A protein and the small-molecule ligand that binds it are described below.
Small molecule (SMILES): Nc1nc(=O)c2ncn([C@@H]3O[C@H](CO[P](=O)(O)O[C@H]4[C@@H](O)[C@H](n5cnc6c(N)ncnc65)O[C@@H]4CO)[C@@H](O[P](=O)(O)OC[C@H]4O[C@@H](n5cnc6c(N)ncnc65)[C@H](O)[C@@H]4O[P](=O)(O)OC[C@H]4O[C@@H](n5cnc6c(=O)nc(N)[nH]c65)[C@H](O)[C@@H]4O[P](=O)(O)OC[C@@H]4C[C@@H](O)[C@H](n5cnc6c(=O)nc(N)[nH]c65)O4)[C@H]3O)c2[nH]1

Sequence of chain 1.A:
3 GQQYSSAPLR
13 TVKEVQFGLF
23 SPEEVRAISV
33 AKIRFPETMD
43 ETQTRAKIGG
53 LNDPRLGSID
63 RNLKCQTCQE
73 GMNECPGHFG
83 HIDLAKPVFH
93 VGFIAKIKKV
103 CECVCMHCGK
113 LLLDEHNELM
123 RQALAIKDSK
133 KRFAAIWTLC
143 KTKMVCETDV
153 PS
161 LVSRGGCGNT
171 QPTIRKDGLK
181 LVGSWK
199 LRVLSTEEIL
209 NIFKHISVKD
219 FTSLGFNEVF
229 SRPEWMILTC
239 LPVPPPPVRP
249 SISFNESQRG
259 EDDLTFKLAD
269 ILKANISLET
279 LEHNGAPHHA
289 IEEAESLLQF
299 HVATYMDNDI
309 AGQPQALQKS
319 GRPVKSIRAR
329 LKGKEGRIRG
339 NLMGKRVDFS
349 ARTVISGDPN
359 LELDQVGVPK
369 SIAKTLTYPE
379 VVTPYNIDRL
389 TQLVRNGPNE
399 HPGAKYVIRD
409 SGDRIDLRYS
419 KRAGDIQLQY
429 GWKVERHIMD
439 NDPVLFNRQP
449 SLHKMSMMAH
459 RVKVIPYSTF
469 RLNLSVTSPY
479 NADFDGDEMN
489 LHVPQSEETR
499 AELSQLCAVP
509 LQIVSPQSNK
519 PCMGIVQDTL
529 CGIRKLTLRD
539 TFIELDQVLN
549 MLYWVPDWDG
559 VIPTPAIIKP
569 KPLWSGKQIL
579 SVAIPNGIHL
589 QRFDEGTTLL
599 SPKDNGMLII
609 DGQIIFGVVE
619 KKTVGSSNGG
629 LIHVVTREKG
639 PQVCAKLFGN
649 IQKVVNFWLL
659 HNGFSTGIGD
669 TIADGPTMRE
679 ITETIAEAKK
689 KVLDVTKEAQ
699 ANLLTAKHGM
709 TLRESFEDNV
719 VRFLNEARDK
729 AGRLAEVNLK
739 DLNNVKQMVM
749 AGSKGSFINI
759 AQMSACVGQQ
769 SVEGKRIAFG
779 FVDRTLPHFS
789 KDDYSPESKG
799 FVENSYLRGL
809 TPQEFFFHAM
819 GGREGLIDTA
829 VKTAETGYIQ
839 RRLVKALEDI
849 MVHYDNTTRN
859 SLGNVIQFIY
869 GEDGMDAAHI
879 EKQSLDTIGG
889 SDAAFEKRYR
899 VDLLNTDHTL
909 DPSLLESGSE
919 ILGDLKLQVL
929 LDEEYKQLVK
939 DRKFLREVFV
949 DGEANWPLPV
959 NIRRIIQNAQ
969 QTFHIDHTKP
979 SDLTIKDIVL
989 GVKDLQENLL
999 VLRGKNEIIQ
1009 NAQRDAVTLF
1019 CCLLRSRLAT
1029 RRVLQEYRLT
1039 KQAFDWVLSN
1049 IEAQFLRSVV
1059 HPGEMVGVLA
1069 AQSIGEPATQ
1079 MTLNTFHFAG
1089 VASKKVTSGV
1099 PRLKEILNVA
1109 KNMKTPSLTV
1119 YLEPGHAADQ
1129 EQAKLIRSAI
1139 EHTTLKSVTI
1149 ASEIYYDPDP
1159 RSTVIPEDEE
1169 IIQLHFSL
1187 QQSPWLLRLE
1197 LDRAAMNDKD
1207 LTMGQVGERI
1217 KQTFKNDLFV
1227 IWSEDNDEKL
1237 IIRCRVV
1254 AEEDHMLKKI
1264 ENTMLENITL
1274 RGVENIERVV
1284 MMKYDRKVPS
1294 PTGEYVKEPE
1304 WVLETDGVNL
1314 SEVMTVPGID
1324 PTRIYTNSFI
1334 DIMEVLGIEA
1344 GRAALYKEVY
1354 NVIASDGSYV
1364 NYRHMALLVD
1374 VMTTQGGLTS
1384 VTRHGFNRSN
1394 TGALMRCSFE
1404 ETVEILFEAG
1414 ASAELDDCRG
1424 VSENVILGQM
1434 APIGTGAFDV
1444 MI

Binding-site contacts:
Ligand atom O2' contacts residue MG1 of chain 1.M at 3.1 Å.
Ligand atom C5' contacts residue HIS1097 of chain 1.B at 3.7 Å.
Ligand atom O2' contacts residue ASP485 of chain 1.A at 2.9 Å (salt-bridge).
Ligand atom OP1 contacts residue ALA772 of chain 1.B at 4.0 Å.
Ligand atom C4' contacts residue ALA477 of chain 1.B at 3.9 Å (hydrophobic).
Ligand atom N3 contacts residue ATP1 of chain 1.Q at 3.9 Å.
Ligand atom O3' contacts residue ALA477 of chain 1.B at 3.8 Å.
Ligand atom C4' contacts residue HIS1097 of chain 1.B at 3.8 Å.
Ligand atom C2' contacts residue ASP485 of chain 1.A at 3.8 Å.
Ligand atom OP1 contacts residue GLN481 of chain 1.B at 3.6 Å.
Ligand atom C5' contacts residue GLN481 of chain 1.B at 4.1 Å.
Ligand atom C3' contacts residue ATP1 of chain 1.Q at 3.1 Å.
Ligand atom C5' contacts residue ASP483 of chain 1.A at 3.4 Å.
Ligand atom C4' contacts residue ASP483 of chain 1.A at 3.4 Å.
Ligand atom O6 contacts residue ATP1 of chain 1.Q at 3.6 Å (h-bond).
Ligand atom C2' contacts residue ATP1 of chain 1.Q at 3.2 Å.
Ligand atom O2' contacts residue ARG446 of chain 1.A at 3.0 Å (salt-bridge).
Ligand atom C5' contacts residue LYS979 of chain 1.B at 3.8 Å.
Ligand atom C5' contacts residue GLN776 of chain 1.B at 3.3 Å.
Ligand atom C3' contacts residue ASP485 of chain 1.A at 3.7 Å.
Ligand atom C4 contacts residue ATP1 of chain 1.Q at 4.0 Å.
Ligand atom N1 contacts residue ATP1 of chain 1.Q at 3.6 Å.
Ligand atom C6 contacts residue ATP1 of chain 1.Q at 3.6 Å.
Ligand atom C4' contacts residue ASP485 of chain 1.A at 3.7 Å.
Ligand atom O3' contacts residue GLN776 of chain 1.B at 3.7 Å.
Ligand atom OP1 contacts residue GLN776 of chain 1.B at 3.4 Å (h-bond).
Ligand atom O2' contacts residue GLN776 of chain 1.B at 3.6 Å.
Ligand atom OP1 contacts residue LYS979 of chain 1.B at 3.4 Å.
Ligand atom N2 contacts residue GLN447 of chain 1.A at 3.7 Å.
Ligand atom C3' contacts residue ASP483 of chain 1.A at 3.4 Å.
Ligand atom OP1 contacts residue LYS987 of chain 1.B at 3.6 Å.
Ligand atom O2' contacts residue ATP1 of chain 1.Q at 3.2 Å (h-bond).
Ligand atom O3' contacts residue LYS979 of chain 1.B at 3.2 Å (salt-bridge).
Ligand atom C5 contacts residue ATP1 of chain 1.Q at 3.9 Å.
Ligand atom N2 contacts residue ATP1 of chain 1.Q at 3.6 Å (h-bond).
Ligand atom C2 contacts residue ATP1 of chain 1.Q at 3.7 Å.
Ligand atom C2' contacts residue MG1 of chain 1.M at 3.5 Å.
Ligand atom P contacts residue LYS979 of chain 1.B at 3.9 Å.
Ligand atom C4' contacts residue MG1 of chain 1.M at 3.6 Å.
Ligand atom C3' contacts residue MG1 of chain 1.M at 2.9 Å.

Sequence of chain 1.B:
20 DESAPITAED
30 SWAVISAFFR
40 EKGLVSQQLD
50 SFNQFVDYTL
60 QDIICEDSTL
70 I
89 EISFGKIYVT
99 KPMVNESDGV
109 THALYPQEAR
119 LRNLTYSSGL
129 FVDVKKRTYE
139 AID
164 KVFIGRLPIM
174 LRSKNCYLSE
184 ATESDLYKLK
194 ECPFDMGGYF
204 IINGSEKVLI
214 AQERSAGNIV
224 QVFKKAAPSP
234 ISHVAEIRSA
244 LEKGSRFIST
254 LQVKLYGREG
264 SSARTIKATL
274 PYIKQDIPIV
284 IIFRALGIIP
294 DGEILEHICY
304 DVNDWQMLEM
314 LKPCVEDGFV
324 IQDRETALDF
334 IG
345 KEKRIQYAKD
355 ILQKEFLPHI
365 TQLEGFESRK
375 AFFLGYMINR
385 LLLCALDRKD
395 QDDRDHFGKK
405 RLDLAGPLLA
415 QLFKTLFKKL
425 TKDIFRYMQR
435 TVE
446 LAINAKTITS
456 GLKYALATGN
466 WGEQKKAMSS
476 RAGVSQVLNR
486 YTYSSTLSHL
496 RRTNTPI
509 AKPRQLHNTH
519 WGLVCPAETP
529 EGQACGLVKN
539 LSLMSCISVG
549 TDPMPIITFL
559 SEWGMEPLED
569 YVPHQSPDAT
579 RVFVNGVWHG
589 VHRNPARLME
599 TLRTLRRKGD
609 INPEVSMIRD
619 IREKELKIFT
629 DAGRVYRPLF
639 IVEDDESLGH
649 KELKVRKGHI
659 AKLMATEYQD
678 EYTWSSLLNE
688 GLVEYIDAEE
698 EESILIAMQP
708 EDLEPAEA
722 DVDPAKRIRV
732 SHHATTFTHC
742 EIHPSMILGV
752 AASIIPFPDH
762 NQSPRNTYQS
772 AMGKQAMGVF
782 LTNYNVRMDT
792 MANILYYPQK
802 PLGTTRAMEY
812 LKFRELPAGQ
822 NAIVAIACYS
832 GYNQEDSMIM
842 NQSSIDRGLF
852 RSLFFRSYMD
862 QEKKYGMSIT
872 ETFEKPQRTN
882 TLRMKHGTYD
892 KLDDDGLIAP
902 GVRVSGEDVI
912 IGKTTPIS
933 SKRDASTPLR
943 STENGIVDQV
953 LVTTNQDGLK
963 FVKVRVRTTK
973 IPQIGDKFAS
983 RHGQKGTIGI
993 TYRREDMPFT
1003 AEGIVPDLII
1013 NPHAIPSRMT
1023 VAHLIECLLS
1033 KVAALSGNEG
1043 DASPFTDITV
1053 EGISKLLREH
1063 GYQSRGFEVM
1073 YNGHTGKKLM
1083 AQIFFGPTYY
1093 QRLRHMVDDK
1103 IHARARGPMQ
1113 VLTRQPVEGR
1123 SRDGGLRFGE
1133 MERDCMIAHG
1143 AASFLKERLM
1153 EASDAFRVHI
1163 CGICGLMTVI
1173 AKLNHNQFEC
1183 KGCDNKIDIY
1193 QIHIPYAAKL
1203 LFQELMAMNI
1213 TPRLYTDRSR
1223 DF